Sequence of chain 1.H:
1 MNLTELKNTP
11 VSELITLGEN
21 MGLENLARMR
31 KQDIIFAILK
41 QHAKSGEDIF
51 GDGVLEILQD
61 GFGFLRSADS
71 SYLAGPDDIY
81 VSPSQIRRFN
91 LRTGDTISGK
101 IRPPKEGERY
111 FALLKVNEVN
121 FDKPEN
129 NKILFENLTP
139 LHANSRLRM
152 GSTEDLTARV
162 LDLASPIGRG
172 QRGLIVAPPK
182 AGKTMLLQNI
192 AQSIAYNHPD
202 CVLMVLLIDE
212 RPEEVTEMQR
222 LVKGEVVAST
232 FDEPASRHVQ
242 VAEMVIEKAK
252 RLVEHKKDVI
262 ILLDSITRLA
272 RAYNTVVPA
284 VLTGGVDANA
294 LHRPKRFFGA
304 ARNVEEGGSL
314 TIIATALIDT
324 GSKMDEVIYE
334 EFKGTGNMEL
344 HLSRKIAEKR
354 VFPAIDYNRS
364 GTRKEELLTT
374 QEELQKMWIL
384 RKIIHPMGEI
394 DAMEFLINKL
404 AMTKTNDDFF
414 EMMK

Binding-site contacts:
Ligand atom C7 contacts residue ARG269 of chain 1.H at 4.2 Å.
Ligand atom C9 contacts residue LEU320 of chain 1.H at 3.9 Å (hydrophobic).
Ligand atom C2B contacts residue GLU211 of chain 1.H at 3.4 Å.
Ligand atom O6 contacts residue PRO180 of chain 1.H at 3.8 Å.
Ligand atom C2A contacts residue GLU211 of chain 1.H at 4.2 Å.
Ligand atom O6 contacts residue LEU320 of chain 1.H at 3.7 Å.
Ligand atom C3A contacts residue ASP265 of chain 1.H at 3.2 Å.
Ligand atom O9 contacts residue LYS184 of chain 1.H at 2.8 Å (salt-bridge).
Ligand atom C2B contacts residue ASP210 of chain 1.H at 3.5 Å.
Ligand atom C4 contacts residue PRO180 of chain 1.H at 4.2 Å (hydrophobic).
Ligand atom O1A contacts residue ASP210 of chain 1.H at 2.9 Å (salt-bridge).
Ligand atom O2 contacts residue AGS1 of chain 1.P at 3.9 Å.
Ligand atom N10 contacts residue LEU320 of chain 1.H at 3.5 Å.
Ligand atom C6 contacts residue PRO180 of chain 1.H at 4.1 Å (hydrophobic).
Ligand atom N10 contacts residue PRO180 of chain 1.H at 4.0 Å.
Ligand atom O6 contacts residue THR323 of chain 1.H at 3.4 Å.
Ligand atom C3 contacts residue ARG212 of chain 1.H at 4.2 Å.
Ligand atom C9 contacts residue LYS184 of chain 1.H at 3.9 Å.
Ligand atom O7 contacts residue ARG269 of chain 1.H at 3.6 Å.
Ligand atom N10 contacts residue AGS1 of chain 1.P at 4.3 Å.
Ligand atom O9 contacts residue AGS1 of chain 1.P at 3.6 Å.
Ligand atom O3A contacts residue SER266 of chain 1.H at 3.1 Å.
Ligand atom O9 contacts residue LEU320 of chain 1.H at 3.9 Å.
Ligand atom O3A contacts residue ASP265 of chain 1.H at 3.3 Å (salt-bridge).
Ligand atom C2A contacts residue MG1 of chain 1.O at 3.9 Å.
Ligand atom C5A contacts residue PRO180 of chain 1.H at 3.7 Å (hydrophobic).
Ligand atom O9 contacts residue MG1 of chain 1.O at 4.0 Å.
Ligand atom C9 contacts residue AGS1 of chain 1.P at 4.2 Å.
Ligand atom C3A contacts residue MG1 of chain 1.O at 4.0 Å.
Ligand atom C4 contacts residue AGS1 of chain 1.P at 3.8 Å.
Ligand atom O2A contacts residue MG1 of chain 1.O at 2.7 Å.
Ligand atom C3A contacts residue LYS184 of chain 1.H at 4.2 Å.
Ligand atom N10 contacts residue LYS184 of chain 1.H at 4.3 Å.
Ligand atom O2A contacts residue AGS1 of chain 1.P at 3.6 Å (h-bond).
Ligand atom O2A contacts residue GLU211 of chain 1.H at 3.5 Å (salt-bridge).
Ligand atom O2 contacts residue ARG212 of chain 1.H at 4.1 Å.
Ligand atom C5 contacts residue PRO180 of chain 1.H at 3.9 Å (hydrophobic).
Ligand atom C1A contacts residue ASP210 of chain 1.H at 4.1 Å.
Ligand atom O6 contacts residue ARG269 of chain 1.H at 4.1 Å.
Ligand atom O2A contacts residue ARG212 of chain 1.H at 4.0 Å.

A small-molecule ligand and the protein it binds are described below.
Small molecule (SMILES): C=C1CCO[C@]2([C@@H](O)[C@@](C)(O)CO)NC(=O)[C@@]1(O)NC2=O